A protein and the small-molecule ligand that binds it are described below.
Small molecule (SMILES): CC(=O)N[C@H]1[C@H](O[C@H]2[C@H](O)[C@@H](NC(C)=O)CO[C@@H]2CO)O[C@H](CO)[C@@H](O[C@@H]2O[C@H](CO)[C@@H](O)[C@H](O)[C@@H]2O)[C@@H]1O

Sequence of chain 1.A:
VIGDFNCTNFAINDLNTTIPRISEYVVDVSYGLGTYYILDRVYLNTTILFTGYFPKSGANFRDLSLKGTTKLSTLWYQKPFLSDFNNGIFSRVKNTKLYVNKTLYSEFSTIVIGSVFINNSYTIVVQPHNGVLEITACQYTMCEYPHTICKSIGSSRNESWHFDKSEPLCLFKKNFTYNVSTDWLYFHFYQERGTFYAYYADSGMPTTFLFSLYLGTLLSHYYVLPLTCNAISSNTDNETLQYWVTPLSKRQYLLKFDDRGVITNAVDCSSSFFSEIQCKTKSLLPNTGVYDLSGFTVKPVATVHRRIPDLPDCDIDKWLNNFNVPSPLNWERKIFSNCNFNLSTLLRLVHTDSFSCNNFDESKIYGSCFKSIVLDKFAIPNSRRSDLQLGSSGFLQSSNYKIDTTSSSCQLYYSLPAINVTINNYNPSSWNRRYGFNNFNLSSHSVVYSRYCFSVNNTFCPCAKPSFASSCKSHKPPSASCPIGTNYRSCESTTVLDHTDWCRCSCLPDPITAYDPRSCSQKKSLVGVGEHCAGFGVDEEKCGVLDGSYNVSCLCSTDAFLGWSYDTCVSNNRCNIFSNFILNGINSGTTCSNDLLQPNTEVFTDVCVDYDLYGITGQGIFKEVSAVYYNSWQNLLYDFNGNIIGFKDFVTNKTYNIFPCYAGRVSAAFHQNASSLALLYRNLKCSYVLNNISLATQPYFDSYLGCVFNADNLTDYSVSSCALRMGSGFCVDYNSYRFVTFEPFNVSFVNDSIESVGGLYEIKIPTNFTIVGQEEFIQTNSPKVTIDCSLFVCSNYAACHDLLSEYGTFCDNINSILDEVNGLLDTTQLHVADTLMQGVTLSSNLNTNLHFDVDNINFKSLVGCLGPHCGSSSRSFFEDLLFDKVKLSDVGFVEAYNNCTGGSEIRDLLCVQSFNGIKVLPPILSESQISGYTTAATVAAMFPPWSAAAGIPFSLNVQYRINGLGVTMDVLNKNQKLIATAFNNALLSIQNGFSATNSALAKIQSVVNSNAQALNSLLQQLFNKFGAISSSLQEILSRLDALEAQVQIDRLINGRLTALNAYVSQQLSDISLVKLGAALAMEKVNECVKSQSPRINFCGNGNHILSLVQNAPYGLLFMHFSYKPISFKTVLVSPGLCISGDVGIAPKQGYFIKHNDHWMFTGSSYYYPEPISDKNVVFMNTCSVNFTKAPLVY

Binding-site contacts:
Ligand atom C6 contacts residue LYS175 of chain 1.A at 4.4 Å.
Ligand atom O5 contacts residue VAL156 of chain 1.A at 4.5 Å.
Ligand atom C3 contacts residue ASN199 of chain 1.A at 3.8 Å.
Ligand atom C7 contacts residue ASN199 of chain 1.A at 3.4 Å.
Ligand atom C1 contacts residue ASN199 of chain 1.A at 1.4 Å.
Ligand atom O6 contacts residue HIS153 of chain 1.A at 3.5 Å.
Ligand atom O7 contacts residue ASN199 of chain 1.A at 4.3 Å.
Ligand atom O6 contacts residue LYS175 of chain 1.A at 4.1 Å.
Ligand atom C4 contacts residue ASN199 of chain 1.A at 4.2 Å.
Ligand atom C8 contacts residue ASN199 of chain 1.A at 3.5 Å.
Ligand atom C6 contacts residue HIS153 of chain 1.A at 4.0 Å.
Ligand atom N2 contacts residue ASN199 of chain 1.A at 2.9 Å (h-bond).
Ligand atom O5 contacts residue GLU158 of chain 1.A at 2.8 Å (salt-bridge).
Ligand atom C2 contacts residue ASN199 of chain 1.A at 2.5 Å.
Ligand atom C6 contacts residue GLU158 of chain 1.A at 3.4 Å.
Ligand atom C5 contacts residue ASN199 of chain 1.A at 3.6 Å.
Ligand atom C5 contacts residue GLU158 of chain 1.A at 3.4 Å.
Ligand atom C8 contacts residue HIS153 of chain 1.A at 3.8 Å.
Ligand atom O6 contacts residue GLU158 of chain 1.A at 4.3 Å.
Ligand atom C1 contacts residue GLU158 of chain 1.A at 3.5 Å.
Ligand atom O5 contacts residue ASN199 of chain 1.A at 2.4 Å (h-bond).